A protein and the small-molecule ligand that binds it are described below.
Small molecule (SMILES): Cc1c(S(=O)(=O)Nc2cccc(CN)c2)sc2ccc(Cl)cc12

Sequence of chain 1.A:
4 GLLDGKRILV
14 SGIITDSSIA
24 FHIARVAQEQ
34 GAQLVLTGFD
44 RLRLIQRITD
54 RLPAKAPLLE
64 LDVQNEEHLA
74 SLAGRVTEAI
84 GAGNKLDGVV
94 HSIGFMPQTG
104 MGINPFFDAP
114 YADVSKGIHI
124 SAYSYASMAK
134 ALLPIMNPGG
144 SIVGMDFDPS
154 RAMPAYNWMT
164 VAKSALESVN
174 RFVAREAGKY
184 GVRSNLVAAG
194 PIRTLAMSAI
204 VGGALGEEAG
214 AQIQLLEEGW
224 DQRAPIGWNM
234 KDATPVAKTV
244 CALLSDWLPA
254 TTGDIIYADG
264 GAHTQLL

Binding-site contacts:
Ligand atom N18 contacts residue ALA199 of chain 1.A at 3.4 Å.
Ligand atom S09 contacts residue TYR159 of chain 1.A at 3.7 Å.
Ligand atom S21 contacts residue PHE150 of chain 1.A at 3.7 Å.
Ligand atom C03 contacts residue ILE216 of chain 1.A at 3.6 Å (hydrophobic).
Ligand atom C11 contacts residue TYR159 of chain 1.A at 3.9 Å (hydrophobic).
Ligand atom C04 contacts residue TYR159 of chain 1.A at 3.6 Å (hydrophobic).
Ligand atom C08 contacts residue MET200 of chain 1.A at 4.0 Å (hydrophobic).
Ligand atom C12 contacts residue MET162 of chain 1.A at 3.4 Å (hydrophobic).
Ligand atom C06 contacts residue TYR159 of chain 1.A at 3.2 Å (hydrophobic).
Ligand atom S21 contacts residue TYR159 of chain 1.A at 3.3 Å.
Ligand atom S21 contacts residue MET200 of chain 1.A at 3.9 Å.
Ligand atom C08 contacts residue TYR159 of chain 1.A at 3.2 Å (hydrophobic).
Ligand atom N10 contacts residue TYR159 of chain 1.A at 2.9 Å (h-bond).
Ligand atom O20 contacts residue TYR159 of chain 1.A at 3.4 Å (h-bond).
Ligand atom C16 contacts residue NAD1 of chain 1.B at 3.3 Å.
Ligand atom C14 contacts residue GLY97 of chain 1.A at 3.5 Å.
Ligand atom N18 contacts residue NAD1 of chain 1.B at 3.0 Å (h-bond).
Ligand atom C14 contacts residue PHE98 of chain 1.A at 3.9 Å (hydrophobic).
Ligand atom C01 contacts residue ILE216 of chain 1.A at 3.8 Å (hydrophobic).
Ligand atom S09 contacts residue NAD1 of chain 1.B at 3.5 Å.
Ligand atom C17 contacts residue NAD1 of chain 1.B at 3.4 Å.
Ligand atom O20 contacts residue PHE150 of chain 1.A at 3.7 Å.
Ligand atom C15 contacts residue GLY97 of chain 1.A at 3.8 Å.
Ligand atom C22 contacts residue TYR159 of chain 1.A at 3.9 Å (hydrophobic).
Ligand atom C13 contacts residue MET104 of chain 1.A at 3.8 Å (hydrophobic).
Ligand atom C13 contacts residue MET162 of chain 1.A at 3.9 Å (hydrophobic).
Ligand atom C11 contacts residue NAD1 of chain 1.B at 3.1 Å.
Ligand atom C03 contacts residue TYR159 of chain 1.A at 3.9 Å (hydrophobic).
Ligand atom O19 contacts residue NAD1 of chain 1.B at 3.0 Å.
Ligand atom C02 contacts residue TYR159 of chain 1.A at 3.8 Å (hydrophobic).
Ligand atom CL1 contacts residue ALA158 of chain 1.A at 3.4 Å.
Ligand atom C05 contacts residue TYR159 of chain 1.A at 3.2 Å (hydrophobic).
Ligand atom O20 contacts residue NAD1 of chain 1.B at 3.0 Å.
Ligand atom C07 contacts residue TYR159 of chain 1.A at 3.1 Å (hydrophobic).
Ligand atom C17 contacts residue GLY97 of chain 1.A at 3.7 Å.
Ligand atom C01 contacts residue TYR159 of chain 1.A at 3.4 Å (hydrophobic).
Ligand atom C22 contacts residue MET104 of chain 1.A at 3.9 Å (hydrophobic).
Ligand atom CL1 contacts residue ILE216 of chain 1.A at 3.4 Å.
Ligand atom N10 contacts residue NAD1 of chain 1.B at 2.8 Å (h-bond).
Ligand atom C02 contacts residue ILE216 of chain 1.A at 3.3 Å (hydrophobic).